The protein below binds the small molecule below.
Small molecule (SMILES): C=C(O[C@H]1[C@H](O)[C@@H](CO)O[C@H](O[P](=O)(O)O[P](=O)(O)OC[C@H]2O[C@@H](n3ccc(=O)[nH]c3=O)[C@H](O)[C@@H]2O)[C@@H]1NC(C)=O)C(=O)O

Binding-site contacts:
Ligand atom PB contacts residue THR170 of chain 1.E at 3.6 Å.
Ligand atom O4 contacts residue PHE334 of chain 1.E at 3.5 Å.
Ligand atom O4 contacts residue ASP311 of chain 1.E at 2.8 Å (salt-bridge).
Ligand atom C7 contacts residue ASN26 of chain 1.E at 3.6 Å.
Ligand atom O2E contacts residue ASN26 of chain 1.E at 3.2 Å (h-bond).
Ligand atom O4U contacts residue HIS130 of chain 1.E at 3.5 Å.
Ligand atom O2D contacts residue PRO126 of chain 1.E at 3.6 Å.
Ligand atom C2D contacts residue SER124 of chain 1.E at 3.5 Å.
Ligand atom O4U contacts residue LEU129 of chain 1.E at 3.0 Å (h-bond).
Ligand atom O3 contacts residue ASN26 of chain 1.E at 3.4 Å (h-bond).
Ligand atom O2E contacts residue LYS25 of chain 1.E at 2.7 Å (salt-bridge).
Ligand atom N3U contacts residue PRO126 of chain 1.E at 3.6 Å (h-bond).
Ligand atom O3D contacts residue ILE333 of chain 1.E at 3.1 Å (h-bond).
Ligand atom O4U contacts residue PRO126 of chain 1.E at 3.3 Å (h-bond).
Ligand atom N3U contacts residue LEU129 of chain 1.E at 3.6 Å.
Ligand atom C5U contacts residue PRO126 of chain 1.E at 3.2 Å (hydrophobic).
Ligand atom O2D contacts residue SER124 of chain 1.E at 3.0 Å (h-bond).
Ligand atom O1B contacts residue THR170 of chain 1.E at 2.7 Å (h-bond).
Ligand atom O1B contacts residue VAL169 of chain 1.E at 3.6 Å.
Ligand atom O1A contacts residue VAL169 of chain 1.E at 3.4 Å (h-bond).
Ligand atom O3 contacts residue ASP311 of chain 1.E at 3.4 Å (salt-bridge).
Ligand atom O1E contacts residue LEU376 of chain 1.E at 3.5 Å.
Ligand atom O4U contacts residue ASP128 of chain 1.E at 3.4 Å (salt-bridge).
Ligand atom C4U contacts residue LEU129 of chain 1.E at 3.6 Å (hydrophobic).
Ligand atom C2 contacts residue ASN26 of chain 1.E at 3.5 Å.
Ligand atom C4 contacts residue ASP311 of chain 1.E at 3.5 Å.
Ligand atom O2B contacts residue THR170 of chain 1.E at 3.5 Å (h-bond).
Ligand atom O4U contacts residue VAL127 of chain 1.E at 3.5 Å.
Ligand atom N3U contacts residue ASP128 of chain 1.E at 2.9 Å (salt-bridge).
Ligand atom C3E contacts residue ARG125 of chain 1.E at 3.6 Å.
Ligand atom O7 contacts residue ASN26 of chain 1.E at 3.5 Å.
Ligand atom O2E contacts residue LEU376 of chain 1.E at 3.6 Å.
Ligand atom C4U contacts residue ASP128 of chain 1.E at 3.5 Å.
Ligand atom C5U contacts residue SER168 of chain 1.E at 3.3 Å.
Ligand atom O2A contacts residue VAL169 of chain 1.E at 3.1 Å (h-bond).
Ligand atom O2B contacts residue ARG125 of chain 1.E at 3.0 Å (salt-bridge).
Ligand atom O4D contacts residue THR166 of chain 1.E at 3.6 Å.
Ligand atom C4U contacts residue PRO126 of chain 1.E at 3.1 Å (hydrophobic).
Ligand atom O1 contacts residue ARG125 of chain 1.E at 3.1 Å (salt-bridge).
Ligand atom O1A contacts residue SER168 of chain 1.E at 2.6 Å (h-bond).

Sequence of chain 1.E:
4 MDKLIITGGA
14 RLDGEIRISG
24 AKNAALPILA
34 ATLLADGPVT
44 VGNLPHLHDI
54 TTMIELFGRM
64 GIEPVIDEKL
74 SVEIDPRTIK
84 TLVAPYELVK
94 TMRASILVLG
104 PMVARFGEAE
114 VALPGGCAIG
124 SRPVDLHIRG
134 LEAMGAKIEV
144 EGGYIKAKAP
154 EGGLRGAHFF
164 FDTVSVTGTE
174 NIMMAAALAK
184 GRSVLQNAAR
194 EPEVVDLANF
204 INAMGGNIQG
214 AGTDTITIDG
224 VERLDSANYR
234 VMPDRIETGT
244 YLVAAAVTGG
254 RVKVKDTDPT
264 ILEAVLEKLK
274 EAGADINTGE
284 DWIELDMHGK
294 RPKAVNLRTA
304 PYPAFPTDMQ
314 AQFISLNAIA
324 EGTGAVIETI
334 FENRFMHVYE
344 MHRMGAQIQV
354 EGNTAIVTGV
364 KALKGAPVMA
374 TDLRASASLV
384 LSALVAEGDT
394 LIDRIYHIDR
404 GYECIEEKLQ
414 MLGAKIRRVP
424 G